The small molecule below binds the protein below.
Small molecule (SMILES): CCO[P](=O)(O)O[C@@H]1[C@@H](O)[C@H](O)C(COP(=O)(O)OCC2O[C@@H](O)[C@H](O[P](=O)(O)OCC)[C@@H](O)[C@@H]2O)O[C@H]1O

Sequence of chain 1.A:
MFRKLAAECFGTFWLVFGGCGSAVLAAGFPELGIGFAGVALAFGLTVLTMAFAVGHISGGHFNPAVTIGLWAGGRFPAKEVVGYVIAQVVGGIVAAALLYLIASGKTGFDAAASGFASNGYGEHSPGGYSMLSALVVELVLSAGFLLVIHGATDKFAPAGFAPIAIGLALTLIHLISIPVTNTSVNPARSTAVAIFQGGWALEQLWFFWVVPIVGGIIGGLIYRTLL

Sequence of chain 1.B:
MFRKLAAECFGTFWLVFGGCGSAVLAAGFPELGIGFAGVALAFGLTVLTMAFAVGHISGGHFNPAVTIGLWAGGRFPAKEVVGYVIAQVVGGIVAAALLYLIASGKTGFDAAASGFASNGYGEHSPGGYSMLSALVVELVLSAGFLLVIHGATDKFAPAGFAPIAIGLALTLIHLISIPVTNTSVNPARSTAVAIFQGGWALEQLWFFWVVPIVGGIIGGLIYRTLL

Binding-site contacts:
Ligand atom O14 contacts residue PHE10 of chain 1.A at 2.8 Å.
Ligand atom O3B contacts residue LEU98 of chain 1.A at 3.9 Å.
Ligand atom O11 contacts residue PHE10 of chain 1.A at 3.2 Å.
Ligand atom O12 contacts residue PHE10 of chain 1.A at 3.6 Å.
Ligand atom O13 contacts residue VAL94 of chain 1.A at 4.1 Å.
Ligand atom O12 contacts residue PHE13 of chain 1.A at 4.2 Å.
Ligand atom C26 contacts residue LEU101 of chain 1.A at 3.8 Å (hydrophobic).
Ligand atom C15 contacts residue PHE10 of chain 1.A at 3.7 Å (hydrophobic).
Ligand atom O23 contacts residue LEU98 of chain 1.A at 4.0 Å.
Ligand atom O32 contacts residue LEU98 of chain 1.A at 4.1 Å.
Ligand atom O12 contacts residue VAL94 of chain 1.A at 4.4 Å.
Ligand atom C2 contacts residue PHE10 of chain 1.A at 4.0 Å (hydrophobic).
Ligand atom O1 contacts residue PHE13 of chain 1.A at 3.9 Å.
Ligand atom C15 contacts residue CYS9 of chain 1.A at 4.2 Å (hydrophobic).
Ligand atom P1 contacts residue PHE10 of chain 1.A at 3.3 Å.
Ligand atom C25 contacts residue ALA97 of chain 1.A at 4.5 Å (hydrophobic).
Ligand atom C16 contacts residue PHE10 of chain 1.A at 3.9 Å (hydrophobic).
Ligand atom O24 contacts residue LEU101 of chain 1.A at 4.5 Å.
Ligand atom C4 contacts residue ILE218 of chain 1.B at 4.5 Å (hydrophobic).
Ligand atom O12 contacts residue CYS9 of chain 1.A at 4.2 Å.